This small molecule binds to this protein.
Small molecule (SMILES): CC1(N2C(=O)c3cccc(O)c3C2=O)CCC(=O)NC1=O

Binding-site contacts:
Ligand atom O4 contacts residue LYS42 of chain 1.C at 3.3 Å.
Ligand atom N1 contacts residue GLU117 of chain 1.C at 3.0 Å (salt-bridge).
Ligand atom O2 contacts residue VAL60 of chain 1.C at 3.3 Å.
Ligand atom C11 contacts residue ILE184 of chain 1.C at 3.8 Å (hydrophobic).
Ligand atom C8 contacts residue GLU116 of chain 1.C at 3.6 Å.
Ligand atom C5 contacts residue ILE118 of chain 1.C at 4.0 Å (hydrophobic).
Ligand atom C10 contacts residue ASP185 of chain 1.C at 3.4 Å.
Ligand atom C3 contacts residue GLU117 of chain 1.C at 3.7 Å.
Ligand atom O1 contacts residue GLU119 of chain 1.C at 4.0 Å.
Ligand atom C9 contacts residue MET115 of chain 1.C at 3.8 Å (hydrophobic).
Ligand atom O1 contacts residue ILE118 of chain 1.C at 3.3 Å (h-bond).
Ligand atom C contacts residue VAL60 of chain 1.C at 3.8 Å (hydrophobic).
Ligand atom O contacts residue GLU117 of chain 1.C at 3.4 Å.
Ligand atom C9 contacts residue VAL60 of chain 1.C at 3.6 Å (hydrophobic).
Ligand atom O contacts residue VAL60 of chain 1.C at 3.9 Å.
Ligand atom O1 contacts residue GLY120 of chain 1.C at 3.3 Å (h-bond).
Ligand atom O contacts residue ILE118 of chain 1.C at 2.8 Å (h-bond).
Ligand atom C4 contacts residue ILE118 of chain 1.C at 3.4 Å (hydrophobic).
Ligand atom C4 contacts residue GLU117 of chain 1.C at 3.8 Å.
Ligand atom C6 contacts residue SER121 of chain 1.C at 3.5 Å.
Ligand atom C7 contacts residue VAL60 of chain 1.C at 3.9 Å (hydrophobic).
Ligand atom C10 contacts residue MET115 of chain 1.C at 3.8 Å (hydrophobic).
Ligand atom O2 contacts residue ARG51 of chain 1.C at 4.0 Å.
Ligand atom O3 contacts residue LYS42 of chain 1.C at 3.1 Å (salt-bridge).
Ligand atom C12 contacts residue ILE184 of chain 1.C at 4.0 Å (hydrophobic).
Ligand atom C9 contacts residue PRO101 of chain 1.C at 3.6 Å (hydrophobic).
Ligand atom C6 contacts residue LEU171 of chain 1.C at 4.0 Å (hydrophobic).
Ligand atom C8 contacts residue VAL60 of chain 1.C at 3.5 Å (hydrophobic).
Ligand atom N1 contacts residue ILE118 of chain 1.C at 3.8 Å.
Ligand atom C contacts residue ILE118 of chain 1.C at 3.9 Å (hydrophobic).
Ligand atom O1 contacts residue GLU117 of chain 1.C at 3.7 Å.
Ligand atom O3 contacts residue ASP185 of chain 1.C at 2.6 Å (salt-bridge).
Ligand atom C4 contacts residue SER121 of chain 1.C at 3.8 Å.
Ligand atom O3 contacts residue ILE184 of chain 1.C at 3.5 Å.
Ligand atom C5 contacts residue SER121 of chain 1.C at 3.3 Å.
Ligand atom O1 contacts residue SER121 of chain 1.C at 3.5 Å (h-bond).
Ligand atom C10 contacts residue ILE184 of chain 1.C at 4.0 Å (hydrophobic).
Ligand atom O2 contacts residue GLU117 of chain 1.C at 3.4 Å.
Ligand atom C8 contacts residue PRO101 of chain 1.C at 4.0 Å (hydrophobic).
Ligand atom C11 contacts residue ASP185 of chain 1.C at 3.4 Å.

Sequence of chain 1.C:
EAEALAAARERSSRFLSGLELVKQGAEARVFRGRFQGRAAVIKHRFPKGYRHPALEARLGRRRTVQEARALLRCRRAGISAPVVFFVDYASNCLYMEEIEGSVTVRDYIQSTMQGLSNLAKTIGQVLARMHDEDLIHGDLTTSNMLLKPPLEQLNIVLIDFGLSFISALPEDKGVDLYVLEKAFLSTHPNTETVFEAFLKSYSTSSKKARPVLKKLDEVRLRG